Binding-site contacts:
Ligand atom O3 contacts residue ASN372 of chain 1.D at 2.3 Å (h-bond).
Ligand atom O4 contacts residue ASN372 of chain 1.D at 4.4 Å.
Ligand atom N2 contacts residue ASN372 of chain 1.D at 3.9 Å.
Ligand atom C4 contacts residue ASN372 of chain 1.D at 3.8 Å.
Ligand atom C3 contacts residue ASN372 of chain 1.D at 3.3 Å.
Ligand atom C2 contacts residue ASN372 of chain 1.D at 3.5 Å.

This small molecule binds to this protein.
Small molecule (SMILES): CC(=O)N[C@@H]1[C@@H](O)[C@H](O)[C@@H](CO)O[C@H]1O

Sequence of chain 1.D:
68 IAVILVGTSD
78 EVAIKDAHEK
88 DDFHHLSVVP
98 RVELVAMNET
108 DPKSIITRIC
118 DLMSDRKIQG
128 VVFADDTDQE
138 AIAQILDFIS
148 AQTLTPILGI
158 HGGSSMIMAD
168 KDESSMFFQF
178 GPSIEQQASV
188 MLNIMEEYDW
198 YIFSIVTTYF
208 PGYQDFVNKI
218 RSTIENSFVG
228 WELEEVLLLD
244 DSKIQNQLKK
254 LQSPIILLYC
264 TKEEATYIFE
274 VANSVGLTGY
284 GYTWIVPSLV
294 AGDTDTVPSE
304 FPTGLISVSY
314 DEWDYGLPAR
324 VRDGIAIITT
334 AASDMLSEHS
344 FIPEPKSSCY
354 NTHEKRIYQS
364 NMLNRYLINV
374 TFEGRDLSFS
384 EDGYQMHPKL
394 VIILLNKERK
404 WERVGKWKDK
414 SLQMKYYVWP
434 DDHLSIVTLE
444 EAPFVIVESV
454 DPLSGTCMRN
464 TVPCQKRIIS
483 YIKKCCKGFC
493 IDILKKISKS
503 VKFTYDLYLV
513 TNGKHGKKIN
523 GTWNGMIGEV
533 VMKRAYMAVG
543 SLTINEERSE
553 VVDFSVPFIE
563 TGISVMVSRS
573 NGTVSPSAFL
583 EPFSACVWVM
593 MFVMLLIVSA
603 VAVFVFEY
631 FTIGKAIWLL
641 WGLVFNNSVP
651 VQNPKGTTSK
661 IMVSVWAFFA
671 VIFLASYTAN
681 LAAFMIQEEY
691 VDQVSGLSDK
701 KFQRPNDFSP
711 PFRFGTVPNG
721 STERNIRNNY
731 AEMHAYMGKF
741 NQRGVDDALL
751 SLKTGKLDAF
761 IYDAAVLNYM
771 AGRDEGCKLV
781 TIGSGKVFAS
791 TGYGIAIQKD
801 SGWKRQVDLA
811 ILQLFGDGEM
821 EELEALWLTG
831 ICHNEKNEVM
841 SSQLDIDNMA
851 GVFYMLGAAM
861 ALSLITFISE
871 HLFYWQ